Binding-site contacts:
Ligand atom N2 contacts residue GLU104 of chain 1.I at 3.7 Å.
Ligand atom C2 contacts residue GLU104 of chain 1.I at 4.2 Å.
Ligand atom C2 contacts residue ASN105 of chain 1.I at 2.6 Å.
Ligand atom C1 contacts residue GLU104 of chain 1.I at 4.0 Å.
Ligand atom N2 contacts residue ASN105 of chain 1.I at 3.1 Å (h-bond).
Ligand atom N2 contacts residue ASP102 of chain 1.I at 3.5 Å (salt-bridge).
Ligand atom C7 contacts residue ASN105 of chain 1.I at 4.0 Å.
Ligand atom C3 contacts residue ASN105 of chain 1.I at 3.9 Å.
Ligand atom O5 contacts residue HIS161 of chain 1.I at 3.1 Å (h-bond).
Ligand atom C5 contacts residue HIS161 of chain 1.I at 4.3 Å.
Ligand atom C8 contacts residue SER223 of chain 1.I at 4.3 Å.
Ligand atom C6 contacts residue HIS161 of chain 1.I at 4.1 Å.
Ligand atom C4 contacts residue ASN105 of chain 1.I at 4.3 Å.
Ligand atom C7 contacts residue ASP102 of chain 1.I at 3.6 Å.
Ligand atom C5 contacts residue ASN105 of chain 1.I at 3.7 Å.
Ligand atom O5 contacts residue ASN105 of chain 1.I at 2.4 Å (h-bond).
Ligand atom C1 contacts residue HIS161 of chain 1.I at 4.0 Å.
Ligand atom C1 contacts residue ASN105 of chain 1.I at 1.5 Å.
Ligand atom C8 contacts residue ASP102 of chain 1.I at 3.1 Å.
Ligand atom C3 contacts residue GLU104 of chain 1.I at 4.2 Å.
Ligand atom O7 contacts residue ASN105 of chain 1.I at 4.5 Å.

The small molecule below binds the protein below.
Small molecule (SMILES): CC(=O)N[C@@H]1[C@@H](O)[C@H](O)[C@@H](CO)O[C@H]1O

Sequence of chain 1.I:
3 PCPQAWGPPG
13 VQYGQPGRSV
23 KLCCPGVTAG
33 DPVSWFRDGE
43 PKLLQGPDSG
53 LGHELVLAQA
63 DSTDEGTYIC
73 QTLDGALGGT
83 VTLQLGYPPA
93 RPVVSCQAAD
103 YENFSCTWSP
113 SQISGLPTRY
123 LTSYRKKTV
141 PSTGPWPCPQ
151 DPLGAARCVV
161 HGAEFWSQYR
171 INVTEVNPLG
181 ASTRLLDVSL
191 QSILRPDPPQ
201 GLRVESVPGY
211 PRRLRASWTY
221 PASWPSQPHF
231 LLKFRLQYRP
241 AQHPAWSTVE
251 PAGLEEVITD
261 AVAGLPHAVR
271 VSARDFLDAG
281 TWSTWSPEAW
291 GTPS